The small molecule below binds the protein below.
Small molecule (SMILES): NC(=O)c1cc([N+](=O)[O-])c(NCCCC(=O)O)cc1NCc1cccnc1

Binding-site contacts:
Ligand atom C13 contacts residue LEU142 of chain 1.A at 3.8 Å (hydrophobic).
Ligand atom N02 contacts residue ALA39 of chain 1.A at 3.2 Å.
Ligand atom N01 contacts residue LEU142 of chain 1.A at 3.9 Å.
Ligand atom C15 contacts residue PHE90 of chain 1.A at 3.8 Å (hydrophobic).
Ligand atom C15 contacts residue HIS92 of chain 1.A at 3.4 Å.
Ligand atom C09 contacts residue ILE18 of chain 1.A at 3.5 Å (hydrophobic).
Ligand atom O23 contacts residue LEU91 of chain 1.A at 3.0 Å (h-bond).
Ligand atom O27 contacts residue VAL26 of chain 1.A at 3.6 Å.
Ligand atom C17 contacts residue LYS97 of chain 1.A at 3.5 Å.
Ligand atom O25 contacts residue GLN139 of chain 1.A at 3.6 Å.
Ligand atom C13 contacts residue LEU91 of chain 1.A at 3.1 Å (hydrophobic).
Ligand atom C07 contacts residue LEU142 of chain 1.A at 3.5 Å (hydrophobic).
Ligand atom C18 contacts residue LYS97 of chain 1.A at 3.7 Å.
Ligand atom O26 contacts residue LYS41 of chain 1.A at 2.9 Å.
Ligand atom C15 contacts residue LEU91 of chain 1.A at 3.4 Å (hydrophobic).
Ligand atom C14 contacts residue GLN93 of chain 1.A at 3.8 Å.
Ligand atom N02 contacts residue GLU89 of chain 1.A at 3.1 Å (salt-bridge).
Ligand atom C10 contacts residue ILE18 of chain 1.A at 3.6 Å (hydrophobic).
Ligand atom C12 contacts residue ALA39 of chain 1.A at 3.5 Å (hydrophobic).
Ligand atom C19 contacts residue GLN139 of chain 1.A at 3.5 Å.
Ligand atom C14 contacts residue LEU91 of chain 1.A at 3.6 Å (hydrophobic).
Ligand atom C13 contacts residue ASP94 of chain 1.A at 3.9 Å.
Ligand atom C21 contacts residue GLN139 of chain 1.A at 3.8 Å.
Ligand atom C18 contacts residue ASP94 of chain 1.A at 3.3 Å.
Ligand atom N05 contacts residue VAL26 of chain 1.A at 3.7 Å.
Ligand atom N02 contacts residue LEU142 of chain 1.A at 3.5 Å.
Ligand atom C13 contacts residue GLN93 of chain 1.A at 3.5 Å.
Ligand atom C18 contacts residue GLN93 of chain 1.A at 3.8 Å.
Ligand atom C20 contacts residue ASP94 of chain 1.A at 3.9 Å.
Ligand atom C08 contacts residue LEU142 of chain 1.A at 3.8 Å (hydrophobic).
Ligand atom N03 contacts residue HIS92 of chain 1.A at 3.7 Å.
Ligand atom C12 contacts residue LEU142 of chain 1.A at 3.4 Å (hydrophobic).
Ligand atom C14 contacts residue HIS92 of chain 1.A at 3.5 Å.
Ligand atom O23 contacts residue ALA39 of chain 1.A at 3.9 Å.
Ligand atom N01 contacts residue LEU91 of chain 1.A at 2.9 Å (h-bond).
Ligand atom N04 contacts residue ILE18 of chain 1.A at 3.7 Å.
Ligand atom C13 contacts residue HIS92 of chain 1.A at 3.9 Å.
Ligand atom C20 contacts residue LYS97 of chain 1.A at 3.9 Å.
Ligand atom O23 contacts residue PHE90 of chain 1.A at 3.5 Å.
Ligand atom O26 contacts residue VAL26 of chain 1.A at 3.4 Å.

Sequence of chain 1.A:
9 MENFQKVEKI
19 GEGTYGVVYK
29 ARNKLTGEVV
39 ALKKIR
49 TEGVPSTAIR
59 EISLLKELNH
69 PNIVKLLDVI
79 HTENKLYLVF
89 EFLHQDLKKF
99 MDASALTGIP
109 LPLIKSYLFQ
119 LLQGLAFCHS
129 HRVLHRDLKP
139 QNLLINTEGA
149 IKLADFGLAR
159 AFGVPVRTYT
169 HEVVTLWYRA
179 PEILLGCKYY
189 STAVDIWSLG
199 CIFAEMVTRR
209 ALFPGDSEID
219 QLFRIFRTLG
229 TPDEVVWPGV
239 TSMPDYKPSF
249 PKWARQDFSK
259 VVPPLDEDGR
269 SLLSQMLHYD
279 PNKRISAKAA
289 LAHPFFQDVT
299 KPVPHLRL